Binding-site contacts:
Ligand atom N4 contacts residue LYS57 of chain 2.A at 2.8 Å (salt-bridge).
Ligand atom C16 contacts residue GLN54 of chain 2.A at 3.7 Å.
Ligand atom C21 contacts residue LYS57 of chain 2.A at 3.7 Å.
Ligand atom O1 contacts residue SER38 of chain 2.A at 3.3 Å (h-bond).
Ligand atom C5 contacts residue LYS57 of chain 2.A at 3.9 Å.
Ligand atom C7 contacts residue HIS55 of chain 2.A at 3.8 Å.
Ligand atom P1 contacts residue SER36 of chain 2.A at 3.8 Å.
Ligand atom C21 contacts residue LEU68 of chain 2.A at 3.7 Å (hydrophobic).
Ligand atom N4 contacts residue LEU68 of chain 2.A at 2.9 Å (h-bond).
Ligand atom C15 contacts residue PHE56 of chain 2.A at 3.3 Å (hydrophobic).
Ligand atom O3 contacts residue SER36 of chain 2.A at 3.7 Å.
Ligand atom O8 contacts residue TRP69 of chain 2.A at 3.5 Å.
Ligand atom O13 contacts residue LYS57 of chain 2.A at 2.9 Å (salt-bridge).
Ligand atom O2 contacts residue ARG34 of chain 2.A at 2.8 Å (salt-bridge).
Ligand atom C12 contacts residue ARG15 of chain 2.A at 3.4 Å.
Ligand atom P1 contacts residue SER38 of chain 2.A at 3.5 Å.
Ligand atom O4 contacts residue ARG34 of chain 2.A at 3.2 Å (salt-bridge).
Ligand atom N5 contacts residue LYS57 of chain 2.A at 3.8 Å.
Ligand atom O12 contacts residue LYS57 of chain 2.A at 3.4 Å.
Ligand atom C20 contacts residue TRP69 of chain 2.A at 3.6 Å (hydrophobic).
Ligand atom C7 contacts residue LYS57 of chain 2.A at 3.8 Å.
Ligand atom C3 contacts residue ARG15 of chain 2.A at 3.7 Å.
Ligand atom C15 contacts residue HIS55 of chain 2.A at 3.8 Å.
Ligand atom C11 contacts residue ARG15 of chain 2.A at 3.5 Å.
Ligand atom C4 contacts residue ARG15 of chain 2.A at 3.5 Å.
Ligand atom N2 contacts residue HIS55 of chain 2.A at 2.7 Å (h-bond).
Ligand atom C16 contacts residue HIS55 of chain 2.A at 3.5 Å.
Ligand atom C20 contacts residue LEU68 of chain 2.A at 3.6 Å (hydrophobic).
Ligand atom C8 contacts residue HIS55 of chain 2.A at 3.1 Å.
Ligand atom O3 contacts residue SER38 of chain 2.A at 2.8 Å (h-bond).
Ligand atom O4 contacts residue SER36 of chain 2.A at 3.0 Å (h-bond).
Ligand atom C13 contacts residue HIS55 of chain 2.A at 3.8 Å.
Ligand atom O7 contacts residue ARG15 of chain 2.A at 2.5 Å (salt-bridge).
Ligand atom P1 contacts residue ARG34 of chain 2.A at 3.7 Å.
Ligand atom O2 contacts residue ARG15 of chain 2.A at 2.6 Å (salt-bridge).
Ligand atom O13 contacts residue PHE56 of chain 2.A at 3.4 Å.
Ligand atom O7 contacts residue HIS55 of chain 2.A at 3.5 Å.
Ligand atom O4 contacts residue SER44 of chain 2.A at 2.6 Å (h-bond).
Ligand atom C9 contacts residue HIS55 of chain 2.A at 3.4 Å.
Ligand atom C18 contacts residue TRP69 of chain 2.A at 3.5 Å (hydrophobic).

Sequence of chain 2.A:
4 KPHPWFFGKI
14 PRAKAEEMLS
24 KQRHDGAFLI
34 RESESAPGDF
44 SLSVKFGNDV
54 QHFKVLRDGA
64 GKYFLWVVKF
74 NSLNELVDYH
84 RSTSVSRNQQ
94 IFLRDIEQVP

This small molecule binds to this protein.
Small molecule (SMILES): CNC(=O)C[C@H](Cc1ccc(OP(=O)(O)O)cc1)C(=O)N[C@@H](CCC(=O)O)C(=O)N[C@@H](CC(N)=O)C(N)=O